A small-molecule ligand and the protein it binds are described below.
Small molecule (SMILES): N[C@@H](CCC(=O)O)C(=O)O

Sequence of chain 1.D:
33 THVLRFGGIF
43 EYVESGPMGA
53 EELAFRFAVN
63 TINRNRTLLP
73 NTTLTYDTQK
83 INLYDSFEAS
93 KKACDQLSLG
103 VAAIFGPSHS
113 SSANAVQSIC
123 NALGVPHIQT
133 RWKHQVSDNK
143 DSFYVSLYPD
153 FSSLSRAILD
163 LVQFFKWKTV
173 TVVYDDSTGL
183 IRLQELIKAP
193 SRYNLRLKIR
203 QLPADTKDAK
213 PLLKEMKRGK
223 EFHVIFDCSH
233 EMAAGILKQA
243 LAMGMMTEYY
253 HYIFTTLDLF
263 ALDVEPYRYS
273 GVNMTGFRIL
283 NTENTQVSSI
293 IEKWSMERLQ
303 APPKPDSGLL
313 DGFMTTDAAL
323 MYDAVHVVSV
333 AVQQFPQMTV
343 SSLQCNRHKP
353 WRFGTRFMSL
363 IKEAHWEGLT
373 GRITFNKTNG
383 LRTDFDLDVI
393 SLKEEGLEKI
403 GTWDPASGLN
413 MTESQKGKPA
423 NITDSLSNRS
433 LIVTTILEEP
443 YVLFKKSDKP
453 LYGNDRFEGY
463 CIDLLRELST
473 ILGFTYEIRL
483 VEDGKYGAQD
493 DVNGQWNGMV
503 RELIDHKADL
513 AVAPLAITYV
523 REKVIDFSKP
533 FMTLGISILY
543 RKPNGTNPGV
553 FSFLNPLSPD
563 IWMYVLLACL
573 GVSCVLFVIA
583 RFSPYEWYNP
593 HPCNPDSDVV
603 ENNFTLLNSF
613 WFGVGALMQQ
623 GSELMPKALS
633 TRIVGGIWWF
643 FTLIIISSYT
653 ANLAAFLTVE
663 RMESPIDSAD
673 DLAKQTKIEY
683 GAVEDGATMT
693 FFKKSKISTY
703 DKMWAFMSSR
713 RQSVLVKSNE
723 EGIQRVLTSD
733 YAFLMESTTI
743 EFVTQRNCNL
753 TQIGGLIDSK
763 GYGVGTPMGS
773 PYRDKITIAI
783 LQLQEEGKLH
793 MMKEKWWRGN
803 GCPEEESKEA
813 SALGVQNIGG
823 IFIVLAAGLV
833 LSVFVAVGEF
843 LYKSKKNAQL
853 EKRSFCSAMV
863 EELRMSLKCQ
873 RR

Binding-site contacts:
Ligand atom CG contacts residue GLU738 of chain 1.D at 3.5 Å.
Ligand atom CB contacts residue TYR488 of chain 1.D at 3.6 Å (hydrophobic).
Ligand atom OXT contacts residue ALA518 of chain 1.D at 3.9 Å.
Ligand atom OE2 contacts residue THR690 of chain 1.D at 3.6 Å.
Ligand atom OXT contacts residue ARG523 of chain 1.D at 2.8 Å (salt-bridge).
Ligand atom OE1 contacts residue THR690 of chain 1.D at 2.6 Å (h-bond).
Ligand atom CG contacts residue TYR488 of chain 1.D at 3.6 Å (hydrophobic).
Ligand atom N contacts residue TYR764 of chain 1.D at 3.4 Å.
Ligand atom C contacts residue LEU517 of chain 1.D at 4.4 Å (hydrophobic).
Ligand atom N contacts residue GLU738 of chain 1.D at 3.4 Å (salt-bridge).
Ligand atom OXT contacts residue PRO516 of chain 1.D at 2.9 Å (h-bond).
Ligand atom CD contacts residue GLU738 of chain 1.D at 3.2 Å.
Ligand atom CD contacts residue ALA689 of chain 1.D at 4.4 Å (hydrophobic).
Ligand atom OE2 contacts residue GLU738 of chain 1.D at 4.0 Å.
Ligand atom CA contacts residue ALA689 of chain 1.D at 3.8 Å (hydrophobic).
Ligand atom C contacts residue ALA689 of chain 1.D at 3.6 Å (hydrophobic).
Ligand atom C contacts residue PRO516 of chain 1.D at 3.5 Å (hydrophobic).
Ligand atom CB contacts residue GLU738 of chain 1.D at 4.1 Å.
Ligand atom C contacts residue ARG523 of chain 1.D at 3.2 Å.
Ligand atom OE2 contacts residue TYR488 of chain 1.D at 3.3 Å.
Ligand atom O contacts residue TYR488 of chain 1.D at 3.7 Å.
Ligand atom CD contacts residue THR690 of chain 1.D at 3.5 Å.
Ligand atom OXT contacts residue ALA689 of chain 1.D at 4.3 Å.
Ligand atom OE2 contacts residue ALA689 of chain 1.D at 3.4 Å (h-bond).
Ligand atom CD contacts residue TYR488 of chain 1.D at 3.7 Å (hydrophobic).
Ligand atom OE1 contacts residue GLU738 of chain 1.D at 3.0 Å (salt-bridge).
Ligand atom N contacts residue PRO516 of chain 1.D at 2.6 Å (h-bond).
Ligand atom CA contacts residue PRO516 of chain 1.D at 3.5 Å (hydrophobic).
Ligand atom N contacts residue ALA518 of chain 1.D at 4.1 Å.
Ligand atom O contacts residue GLY688 of chain 1.D at 4.1 Å.
Ligand atom OXT contacts residue LEU517 of chain 1.D at 3.3 Å.
Ligand atom CB contacts residue PRO516 of chain 1.D at 4.0 Å (hydrophobic).
Ligand atom N contacts residue ALA689 of chain 1.D at 4.5 Å.
Ligand atom N contacts residue LEU517 of chain 1.D at 4.3 Å.
Ligand atom OE2 contacts residue GLY688 of chain 1.D at 3.5 Å.
Ligand atom CA contacts residue GLU738 of chain 1.D at 3.5 Å.
Ligand atom O contacts residue ALA689 of chain 1.D at 3.2 Å (h-bond).
Ligand atom O contacts residue ARG523 of chain 1.D at 2.6 Å (salt-bridge).
Ligand atom C contacts residue TYR488 of chain 1.D at 4.4 Å (hydrophobic).